A protein and the small-molecule ligand that binds it are described below.
Small molecule (SMILES): CC(=O)N[C@@H]1[C@@H](O)[C@H](O)[C@@H](CO)O[C@H]1O

Sequence of chain 1.A:
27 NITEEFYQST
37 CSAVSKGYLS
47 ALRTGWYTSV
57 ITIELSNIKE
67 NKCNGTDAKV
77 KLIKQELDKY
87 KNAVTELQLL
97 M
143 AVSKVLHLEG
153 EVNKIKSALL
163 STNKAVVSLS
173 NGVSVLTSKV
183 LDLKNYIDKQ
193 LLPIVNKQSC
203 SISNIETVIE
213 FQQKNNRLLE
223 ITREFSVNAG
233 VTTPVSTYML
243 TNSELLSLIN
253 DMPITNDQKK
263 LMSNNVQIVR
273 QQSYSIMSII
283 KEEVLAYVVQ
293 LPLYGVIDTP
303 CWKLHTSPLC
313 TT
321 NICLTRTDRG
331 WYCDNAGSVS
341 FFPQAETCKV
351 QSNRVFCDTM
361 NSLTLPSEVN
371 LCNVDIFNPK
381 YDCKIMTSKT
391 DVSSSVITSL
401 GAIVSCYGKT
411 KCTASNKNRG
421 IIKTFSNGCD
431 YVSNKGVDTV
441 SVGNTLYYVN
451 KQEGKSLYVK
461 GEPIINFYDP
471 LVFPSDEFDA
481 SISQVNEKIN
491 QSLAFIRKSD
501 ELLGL

Binding-site contacts:
Ligand atom O7 contacts residue ASN486 of chain 1.A at 3.8 Å.
Ligand atom O5 contacts residue ASN490 of chain 1.A at 2.5 Å (h-bond).
Ligand atom C8 contacts residue SER483 of chain 1.A at 4.1 Å.
Ligand atom C1 contacts residue ASN490 of chain 1.A at 1.4 Å.
Ligand atom C7 contacts residue ASN490 of chain 1.A at 3.3 Å.
Ligand atom C2 contacts residue ASN490 of chain 1.A at 2.4 Å.
Ligand atom C4 contacts residue ASN490 of chain 1.A at 4.3 Å.
Ligand atom N2 contacts residue ASN490 of chain 1.A at 2.7 Å (h-bond).
Ligand atom C5 contacts residue ASN490 of chain 1.A at 3.7 Å.
Ligand atom C3 contacts residue ASN490 of chain 1.A at 3.7 Å.
Ligand atom C8 contacts residue GLU487 of chain 1.A at 4.1 Å.
Ligand atom O7 contacts residue ASN490 of chain 1.A at 3.5 Å (h-bond).
Ligand atom C8 contacts residue ASN490 of chain 1.A at 4.3 Å.